Sequence of chain 1.A:
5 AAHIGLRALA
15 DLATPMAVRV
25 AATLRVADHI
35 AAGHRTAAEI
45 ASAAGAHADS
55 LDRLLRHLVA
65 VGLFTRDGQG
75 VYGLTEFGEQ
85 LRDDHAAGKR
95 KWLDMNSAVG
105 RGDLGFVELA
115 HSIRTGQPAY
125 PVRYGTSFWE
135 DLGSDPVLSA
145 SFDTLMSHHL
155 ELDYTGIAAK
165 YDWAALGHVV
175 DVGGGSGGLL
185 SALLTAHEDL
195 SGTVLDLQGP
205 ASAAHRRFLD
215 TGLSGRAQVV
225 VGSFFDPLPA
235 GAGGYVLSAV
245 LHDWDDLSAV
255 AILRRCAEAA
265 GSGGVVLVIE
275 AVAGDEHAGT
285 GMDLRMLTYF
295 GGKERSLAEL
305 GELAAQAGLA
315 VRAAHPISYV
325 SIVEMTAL

The protein below binds the small molecule below.
Small molecule (SMILES): COc1cc(C)c2ccc(O)c(C(=O)O)c2c1

Binding-site contacts:
Ligand atom C1F contacts residue VAL103 of chain 1.B at 3.4 Å (hydrophobic).
Ligand atom C1B contacts residue MET290 of chain 1.B at 3.9 Å (hydrophobic).
Ligand atom C1I contacts residue MET150 of chain 1.B at 3.9 Å (hydrophobic).
Ligand atom C1F contacts residue TRP96 of chain 1.B at 3.8 Å (hydrophobic).
Ligand atom C1N contacts residue ARG289 of chain 1.B at 3.6 Å.
Ligand atom C1N contacts residue MET286 of chain 1.B at 3.8 Å (hydrophobic).
Ligand atom C1M contacts residue HIS246 of chain 1.B at 4.0 Å.
Ligand atom C1Q contacts residue TRP96 of chain 1.B at 4.1 Å (hydrophobic).
Ligand atom C1H contacts residue MET290 of chain 1.B at 3.9 Å (hydrophobic).
Ligand atom C1N contacts residue TRP96 of chain 1.B at 3.3 Å (hydrophobic).
Ligand atom C1O contacts residue MET286 of chain 1.B at 3.9 Å (hydrophobic).
Ligand atom C1A contacts residue HIS153 of chain 1.B at 3.9 Å.
Ligand atom O1D contacts residue MET286 of chain 1.B at 4.0 Å.
Ligand atom C1F contacts residue ARG289 of chain 1.B at 3.2 Å.
Ligand atom C1H contacts residue MET150 of chain 1.B at 3.8 Å (hydrophobic).
Ligand atom C1K contacts residue MET286 of chain 1.B at 3.9 Å (hydrophobic).
Ligand atom C1G contacts residue VAL103 of chain 1.B at 3.8 Å (hydrophobic).
Ligand atom C1A contacts residue HIS246 of chain 1.B at 3.1 Å.
Ligand atom C1P contacts residue MET150 of chain 1.B at 4.2 Å (hydrophobic).
Ligand atom C1O contacts residue TRP96 of chain 1.B at 3.5 Å (hydrophobic).
Ligand atom O1E contacts residue ARG11 of chain 1.A at 3.3 Å (salt-bridge).
Ligand atom O1D contacts residue ARG11 of chain 1.A at 3.2 Å (salt-bridge).
Ligand atom O1D contacts residue TRP96 of chain 1.B at 3.9 Å.
Ligand atom O1E contacts residue MET286 of chain 1.B at 3.8 Å.
Ligand atom C1G contacts residue ARG289 of chain 1.B at 3.3 Å.
Ligand atom C1K contacts residue TRP96 of chain 1.B at 3.9 Å (hydrophobic).
Ligand atom C1M contacts residue MET150 of chain 1.B at 3.6 Å (hydrophobic).
Ligand atom C1L contacts residue MET290 of chain 1.B at 3.7 Å (hydrophobic).
Ligand atom C1B contacts residue PHE294 of chain 1.B at 3.9 Å (hydrophobic).
Ligand atom C1B contacts residue PHE146 of chain 1.B at 3.9 Å (hydrophobic).
Ligand atom C1Q contacts residue MET150 of chain 1.B at 4.1 Å (hydrophobic).
Ligand atom C1B contacts residue TYR293 of chain 1.B at 3.9 Å (hydrophobic).
Ligand atom O1E contacts residue TRP96 of chain 1.B at 3.5 Å.
Ligand atom O1E contacts residue ARG289 of chain 1.B at 3.7 Å.
Ligand atom C1P contacts residue MET290 of chain 1.B at 4.0 Å (hydrophobic).
Ligand atom O1J contacts residue HIS246 of chain 1.B at 3.4 Å.
Ligand atom O1J contacts residue ALA243 of chain 1.B at 3.7 Å.
Ligand atom O1J contacts residue MET150 of chain 1.B at 3.5 Å (h-bond).
Ligand atom C1L contacts residue MET150 of chain 1.B at 4.0 Å (hydrophobic).
Ligand atom C1A contacts residue ALA243 of chain 1.B at 3.5 Å (hydrophobic).

Sequence of chain 1.B:
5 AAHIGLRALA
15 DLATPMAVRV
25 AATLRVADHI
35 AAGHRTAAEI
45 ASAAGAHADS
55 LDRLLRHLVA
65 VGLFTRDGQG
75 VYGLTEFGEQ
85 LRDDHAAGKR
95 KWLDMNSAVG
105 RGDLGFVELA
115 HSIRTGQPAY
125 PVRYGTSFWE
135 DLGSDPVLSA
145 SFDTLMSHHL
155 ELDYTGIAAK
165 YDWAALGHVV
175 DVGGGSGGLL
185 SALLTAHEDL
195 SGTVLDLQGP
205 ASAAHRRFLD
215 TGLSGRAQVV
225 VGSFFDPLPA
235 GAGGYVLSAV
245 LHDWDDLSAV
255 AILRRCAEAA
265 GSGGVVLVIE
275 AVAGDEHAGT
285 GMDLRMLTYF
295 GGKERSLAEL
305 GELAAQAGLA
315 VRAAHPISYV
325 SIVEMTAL